Binding-site contacts:
Ligand atom C1 contacts residue ASN138 of chain 1.A at 1.4 Å.
Ligand atom C7 contacts residue ASN138 of chain 1.A at 3.6 Å.
Ligand atom C3 contacts residue ASN138 of chain 1.A at 3.6 Å.
Ligand atom O7 contacts residue ASN138 of chain 1.A at 3.9 Å.
Ligand atom C2 contacts residue ASN138 of chain 1.A at 2.4 Å.
Ligand atom C4 contacts residue ASN138 of chain 1.A at 4.1 Å.
Ligand atom C8 contacts residue CYS136 of chain 1.A at 4.0 Å (hydrophobic).
Ligand atom C8 contacts residue LYS194 of chain 1.A at 4.4 Å.
Ligand atom C8 contacts residue THR137 of chain 1.A at 3.9 Å.
Ligand atom C8 contacts residue ASN138 of chain 1.A at 4.3 Å.
Ligand atom O5 contacts residue ASN138 of chain 1.A at 2.4 Å (h-bond).
Ligand atom N2 contacts residue ASN138 of chain 1.A at 2.8 Å (h-bond).
Ligand atom C5 contacts residue ASN138 of chain 1.A at 3.6 Å.

A small-molecule ligand and the protein it binds are described below.
Small molecule (SMILES): CC(=O)N[C@@H]1[C@@H](O)[C@H](O)[C@@H](CO)O[C@H]1O

Sequence of chain 1.A:
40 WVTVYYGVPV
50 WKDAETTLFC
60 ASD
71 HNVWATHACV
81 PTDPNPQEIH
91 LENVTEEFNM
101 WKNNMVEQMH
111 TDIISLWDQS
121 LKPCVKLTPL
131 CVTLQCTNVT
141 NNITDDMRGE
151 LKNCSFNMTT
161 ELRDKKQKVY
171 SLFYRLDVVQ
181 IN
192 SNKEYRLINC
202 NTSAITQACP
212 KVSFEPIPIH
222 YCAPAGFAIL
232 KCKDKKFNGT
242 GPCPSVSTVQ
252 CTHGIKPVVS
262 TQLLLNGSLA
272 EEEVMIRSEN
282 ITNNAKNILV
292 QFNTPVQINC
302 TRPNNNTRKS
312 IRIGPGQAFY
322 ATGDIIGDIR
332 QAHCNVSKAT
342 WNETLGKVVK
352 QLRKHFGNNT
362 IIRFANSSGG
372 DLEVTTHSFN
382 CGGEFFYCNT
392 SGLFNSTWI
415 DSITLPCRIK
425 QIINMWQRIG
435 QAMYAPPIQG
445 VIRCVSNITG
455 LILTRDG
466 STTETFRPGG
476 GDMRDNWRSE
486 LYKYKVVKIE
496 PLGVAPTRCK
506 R